Sequence of chain 7.A:
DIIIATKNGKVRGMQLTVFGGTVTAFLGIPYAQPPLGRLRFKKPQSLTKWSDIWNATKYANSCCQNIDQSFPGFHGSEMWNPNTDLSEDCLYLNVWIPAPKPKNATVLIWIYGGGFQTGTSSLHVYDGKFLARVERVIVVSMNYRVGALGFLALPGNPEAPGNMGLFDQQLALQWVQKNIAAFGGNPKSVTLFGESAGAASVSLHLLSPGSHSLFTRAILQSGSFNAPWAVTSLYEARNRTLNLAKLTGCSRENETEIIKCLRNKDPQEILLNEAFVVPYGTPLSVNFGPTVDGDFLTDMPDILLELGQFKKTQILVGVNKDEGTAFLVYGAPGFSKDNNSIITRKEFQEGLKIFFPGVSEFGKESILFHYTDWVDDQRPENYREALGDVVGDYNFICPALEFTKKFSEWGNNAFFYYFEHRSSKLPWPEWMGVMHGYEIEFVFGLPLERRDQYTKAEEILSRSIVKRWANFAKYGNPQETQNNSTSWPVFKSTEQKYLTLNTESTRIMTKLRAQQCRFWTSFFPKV

Binding-site contacts:
Ligand atom C6 contacts residue ASP340 of chain 7.A at 4.0 Å.
Ligand atom C5 contacts residue SER338 of chain 7.A at 3.7 Å.
Ligand atom C5 contacts residue ASN341 of chain 7.A at 3.4 Å.
Ligand atom O7 contacts residue ILE344 of chain 7.A at 4.1 Å.
Ligand atom C8 contacts residue ASN341 of chain 7.A at 3.4 Å.
Ligand atom O7 contacts residue PRO335 of chain 7.A at 3.8 Å.
Ligand atom C6 contacts residue ASN341 of chain 7.A at 4.1 Å.
Ligand atom C7 contacts residue ASN341 of chain 7.A at 3.4 Å.
Ligand atom C7 contacts residue ASN342 of chain 7.A at 4.4 Å.
Ligand atom O7 contacts residue ALA334 of chain 7.A at 4.3 Å.
Ligand atom C1 contacts residue SER338 of chain 7.A at 4.0 Å.
Ligand atom C2 contacts residue ASN341 of chain 7.A at 2.6 Å.
Ligand atom C1 contacts residue GLY336 of chain 7.A at 4.3 Å.
Ligand atom C6 contacts residue PHE337 of chain 7.A at 3.8 Å (hydrophobic).
Ligand atom N2 contacts residue ASN341 of chain 7.A at 3.3 Å (h-bond).
Ligand atom C7 contacts residue GLY336 of chain 7.A at 4.2 Å.
Ligand atom O5 contacts residue ASN341 of chain 7.A at 2.1 Å (h-bond).
Ligand atom C5 contacts residue PHE337 of chain 7.A at 4.1 Å (hydrophobic).
Ligand atom C5 contacts residue ASN341 of chain 7.A at 4.3 Å.
Ligand atom O5 contacts residue SER338 of chain 7.A at 3.4 Å.
Ligand atom C6 contacts residue SER338 of chain 7.A at 3.6 Å.
Ligand atom C3 contacts residue ASN341 of chain 7.A at 3.8 Å.
Ligand atom C5 contacts residue GLY336 of chain 7.A at 4.1 Å.
Ligand atom O7 contacts residue ASN341 of chain 7.A at 3.9 Å.
Ligand atom O5 contacts residue SER338 of chain 7.A at 4.1 Å.
Ligand atom O7 contacts residue GLY336 of chain 7.A at 3.1 Å (h-bond).
Ligand atom C1 contacts residue ASN341 of chain 7.A at 1.4 Å.
Ligand atom C6 contacts residue ASN341 of chain 7.A at 4.5 Å.
Ligand atom O4 contacts residue GLY336 of chain 7.A at 3.8 Å.
Ligand atom C6 contacts residue SER338 of chain 7.A at 3.8 Å.
Ligand atom O7 contacts residue SER343 of chain 7.A at 3.9 Å.
Ligand atom C3 contacts residue GLY336 of chain 7.A at 4.1 Å.
Ligand atom C4 contacts residue ASN341 of chain 7.A at 4.2 Å.
Ligand atom O7 contacts residue ASN342 of chain 7.A at 3.4 Å (h-bond).

This small molecule binds to this protein.
Small molecule (SMILES): CC(=O)N[C@H]1[C@H](O[C@H]2[C@H](O)[C@@H](NC(C)=O)CO[C@@H]2CO[C@H]2O[C@@H](C)[C@@H](O)[C@@H](O)[C@@H]2O)O[C@H](CO)[C@@H](O)[C@@H]1O